This small molecule binds to this protein.
Small molecule (SMILES): CC(=O)N[C@H]1[C@H](O[C@H]2[C@H](O)[C@@H](NC(C)=O)CO[C@@H]2CO)O[C@H](CO)[C@@H](O)[C@@H]1O

Sequence of chain 1.B:
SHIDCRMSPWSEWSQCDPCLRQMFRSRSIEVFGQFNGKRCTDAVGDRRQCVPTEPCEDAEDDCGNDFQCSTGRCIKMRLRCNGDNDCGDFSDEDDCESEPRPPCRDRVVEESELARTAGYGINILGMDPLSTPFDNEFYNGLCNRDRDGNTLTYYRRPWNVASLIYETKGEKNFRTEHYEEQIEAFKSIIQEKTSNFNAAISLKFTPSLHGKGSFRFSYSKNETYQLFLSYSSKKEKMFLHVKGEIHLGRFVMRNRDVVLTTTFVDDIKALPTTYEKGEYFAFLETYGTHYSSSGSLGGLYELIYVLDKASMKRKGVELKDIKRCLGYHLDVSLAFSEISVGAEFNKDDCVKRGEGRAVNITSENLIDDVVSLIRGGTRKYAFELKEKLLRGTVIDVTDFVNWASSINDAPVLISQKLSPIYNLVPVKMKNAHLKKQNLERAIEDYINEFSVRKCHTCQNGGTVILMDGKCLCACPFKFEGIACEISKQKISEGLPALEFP

Sequence of chain 1.A:
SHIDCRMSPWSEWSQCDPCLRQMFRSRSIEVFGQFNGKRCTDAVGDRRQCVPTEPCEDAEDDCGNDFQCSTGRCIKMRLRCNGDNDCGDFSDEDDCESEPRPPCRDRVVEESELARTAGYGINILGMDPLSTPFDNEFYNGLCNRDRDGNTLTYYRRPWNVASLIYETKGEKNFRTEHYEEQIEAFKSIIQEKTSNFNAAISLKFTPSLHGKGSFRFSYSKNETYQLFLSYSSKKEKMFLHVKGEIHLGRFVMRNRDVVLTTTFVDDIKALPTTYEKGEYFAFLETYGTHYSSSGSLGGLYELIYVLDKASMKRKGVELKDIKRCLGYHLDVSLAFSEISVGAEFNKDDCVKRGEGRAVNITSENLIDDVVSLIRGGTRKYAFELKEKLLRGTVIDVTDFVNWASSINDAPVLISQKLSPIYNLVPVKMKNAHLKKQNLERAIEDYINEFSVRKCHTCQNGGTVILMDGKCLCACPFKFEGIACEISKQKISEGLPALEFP

Binding-site contacts:
Ligand atom C7 contacts residue LYS349 of chain 1.A at 4.1 Å.
Ligand atom C8 contacts residue ILE395 of chain 1.A at 4.2 Å (hydrophobic).
Ligand atom C4 contacts residue ASN394 of chain 1.A at 4.1 Å.
Ligand atom C2 contacts residue LYS349 of chain 1.A at 4.0 Å.
Ligand atom N2 contacts residue LYS349 of chain 1.A at 3.5 Å.
Ligand atom C7 contacts residue THR396 of chain 1.A at 4.2 Å.
Ligand atom C2 contacts residue ASN394 of chain 1.A at 2.4 Å.
Ligand atom O7 contacts residue THR396 of chain 1.A at 3.2 Å (h-bond).
Ligand atom C8 contacts residue ARG348 of chain 1.A at 3.3 Å.
Ligand atom C3 contacts residue ASN394 of chain 1.A at 3.8 Å.
Ligand atom C1 contacts residue GLU201 of chain 1.B at 3.8 Å.
Ligand atom C5 contacts residue ASN394 of chain 1.A at 3.6 Å.
Ligand atom C7 contacts residue ASN394 of chain 1.A at 3.8 Å.
Ligand atom O6 contacts residue GLN199 of chain 1.B at 4.4 Å.
Ligand atom O7 contacts residue LYS349 of chain 1.A at 3.5 Å (salt-bridge).
Ligand atom C8 contacts residue LYS349 of chain 1.A at 3.5 Å.
Ligand atom N2 contacts residue ASN394 of chain 1.A at 3.0 Å (h-bond).
Ligand atom O5 contacts residue ASN394 of chain 1.A at 2.3 Å (h-bond).
Ligand atom C1 contacts residue ASN394 of chain 1.A at 1.4 Å.
Ligand atom C7 contacts residue ARG348 of chain 1.A at 4.2 Å.
Ligand atom O7 contacts residue ASN394 of chain 1.A at 4.0 Å.
Ligand atom C8 contacts residue LYS347 of chain 1.A at 4.0 Å.
Ligand atom C5 contacts residue GLU201 of chain 1.B at 3.8 Å.
Ligand atom O6 contacts residue GLU201 of chain 1.B at 3.8 Å.
Ligand atom O7 contacts residue ILE395 of chain 1.A at 4.1 Å.
Ligand atom C6 contacts residue GLU201 of chain 1.B at 3.6 Å.
Ligand atom O5 contacts residue GLU201 of chain 1.B at 3.1 Å (salt-bridge).